Binding-site contacts:
Ligand atom C7 contacts residue ASP336 of chain 1.B at 4.3 Å.
Ligand atom C7 contacts residue ASN340 of chain 1.B at 3.8 Å.
Ligand atom C8 contacts residue ASN340 of chain 1.B at 4.3 Å.
Ligand atom O3 contacts residue VAL364 of chain 1.B at 3.8 Å.
Ligand atom C7 contacts residue VAL364 of chain 1.B at 4.2 Å (hydrophobic).
Ligand atom C2 contacts residue LEU368 of chain 1.B at 4.2 Å (hydrophobic).
Ligand atom C8 contacts residue VAL364 of chain 1.B at 3.8 Å (hydrophobic).
Ligand atom C3 contacts residue ASN340 of chain 1.B at 3.9 Å.
Ligand atom O7 contacts residue ASP336 of chain 1.B at 3.5 Å.
Ligand atom C8 contacts residue PHE339 of chain 1.B at 3.9 Å (hydrophobic).
Ligand atom O7 contacts residue PHE335 of chain 1.B at 4.2 Å.
Ligand atom O7 contacts residue VAL364 of chain 1.B at 3.7 Å.
Ligand atom C5 contacts residue ASN340 of chain 1.B at 3.7 Å.
Ligand atom C3 contacts residue LEU368 of chain 1.B at 4.0 Å (hydrophobic).
Ligand atom N2 contacts residue LEU368 of chain 1.B at 3.9 Å.
Ligand atom C3 contacts residue ASN367 of chain 1.B at 3.8 Å.
Ligand atom O3 contacts residue ASN367 of chain 1.B at 3.4 Å (h-bond).
Ligand atom C8 contacts residue LEU365 of chain 1.B at 4.2 Å (hydrophobic).
Ligand atom C1 contacts residue ASN340 of chain 1.B at 1.5 Å.
Ligand atom O4 contacts residue ASN367 of chain 1.B at 3.0 Å (h-bond).
Ligand atom C7 contacts residue PHE339 of chain 1.B at 4.4 Å (hydrophobic).
Ligand atom C4 contacts residue ASN367 of chain 1.B at 4.0 Å.
Ligand atom C8 contacts residue LEU368 of chain 1.B at 3.8 Å (hydrophobic).
Ligand atom C2 contacts residue ASN340 of chain 1.B at 2.6 Å.
Ligand atom O5 contacts residue ASN340 of chain 1.B at 2.4 Å (h-bond).
Ligand atom C7 contacts residue PHE335 of chain 1.B at 4.5 Å (hydrophobic).
Ligand atom N2 contacts residue ASN340 of chain 1.B at 2.9 Å (h-bond).
Ligand atom C4 contacts residue ASN340 of chain 1.B at 4.3 Å.
Ligand atom C1 contacts residue LEU368 of chain 1.B at 4.0 Å (hydrophobic).
Ligand atom C7 contacts residue LEU368 of chain 1.B at 4.4 Å (hydrophobic).

The small molecule below binds the protein below.
Small molecule (SMILES): CC(=O)N[C@@H]1[C@@H](O)[C@H](O)[C@@H](CO)O[C@H]1O

Sequence of chain 1.B:
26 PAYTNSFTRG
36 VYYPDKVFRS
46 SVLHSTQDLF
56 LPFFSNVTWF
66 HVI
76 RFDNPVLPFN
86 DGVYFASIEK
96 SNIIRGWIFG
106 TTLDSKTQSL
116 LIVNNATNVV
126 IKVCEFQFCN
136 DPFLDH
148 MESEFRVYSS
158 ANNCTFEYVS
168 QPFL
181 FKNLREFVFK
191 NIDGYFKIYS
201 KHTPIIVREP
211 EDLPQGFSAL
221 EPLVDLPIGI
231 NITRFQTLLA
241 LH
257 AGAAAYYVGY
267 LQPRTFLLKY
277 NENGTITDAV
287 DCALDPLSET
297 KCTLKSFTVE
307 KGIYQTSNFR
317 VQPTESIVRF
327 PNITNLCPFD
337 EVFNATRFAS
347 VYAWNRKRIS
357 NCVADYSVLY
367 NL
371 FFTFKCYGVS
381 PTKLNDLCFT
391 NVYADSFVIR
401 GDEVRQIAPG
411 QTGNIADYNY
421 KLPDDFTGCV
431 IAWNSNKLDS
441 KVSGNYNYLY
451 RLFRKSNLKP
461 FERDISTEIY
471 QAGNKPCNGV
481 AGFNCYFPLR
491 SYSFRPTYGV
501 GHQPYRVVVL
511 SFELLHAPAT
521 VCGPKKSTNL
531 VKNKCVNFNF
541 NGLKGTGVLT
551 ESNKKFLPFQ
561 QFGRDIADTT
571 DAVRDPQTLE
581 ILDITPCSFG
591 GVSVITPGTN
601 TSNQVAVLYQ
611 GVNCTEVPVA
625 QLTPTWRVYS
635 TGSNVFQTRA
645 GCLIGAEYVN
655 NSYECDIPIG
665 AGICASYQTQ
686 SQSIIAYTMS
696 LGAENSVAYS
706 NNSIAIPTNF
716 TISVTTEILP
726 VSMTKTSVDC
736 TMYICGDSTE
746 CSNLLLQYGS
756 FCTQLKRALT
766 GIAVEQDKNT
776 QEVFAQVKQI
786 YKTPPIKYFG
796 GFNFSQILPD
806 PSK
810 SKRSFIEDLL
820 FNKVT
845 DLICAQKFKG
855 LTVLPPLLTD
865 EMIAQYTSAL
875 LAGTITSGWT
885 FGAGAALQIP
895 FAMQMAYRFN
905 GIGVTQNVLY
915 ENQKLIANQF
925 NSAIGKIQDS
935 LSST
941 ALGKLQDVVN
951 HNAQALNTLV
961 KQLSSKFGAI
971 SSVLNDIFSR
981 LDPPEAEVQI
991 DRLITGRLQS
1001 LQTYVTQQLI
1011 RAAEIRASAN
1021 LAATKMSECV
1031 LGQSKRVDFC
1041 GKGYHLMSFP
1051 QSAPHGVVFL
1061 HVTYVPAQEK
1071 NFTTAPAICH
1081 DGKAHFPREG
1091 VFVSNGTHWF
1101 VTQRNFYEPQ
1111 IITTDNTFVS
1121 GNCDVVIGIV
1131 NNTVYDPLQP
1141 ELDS